Sequence of chain 1.A:
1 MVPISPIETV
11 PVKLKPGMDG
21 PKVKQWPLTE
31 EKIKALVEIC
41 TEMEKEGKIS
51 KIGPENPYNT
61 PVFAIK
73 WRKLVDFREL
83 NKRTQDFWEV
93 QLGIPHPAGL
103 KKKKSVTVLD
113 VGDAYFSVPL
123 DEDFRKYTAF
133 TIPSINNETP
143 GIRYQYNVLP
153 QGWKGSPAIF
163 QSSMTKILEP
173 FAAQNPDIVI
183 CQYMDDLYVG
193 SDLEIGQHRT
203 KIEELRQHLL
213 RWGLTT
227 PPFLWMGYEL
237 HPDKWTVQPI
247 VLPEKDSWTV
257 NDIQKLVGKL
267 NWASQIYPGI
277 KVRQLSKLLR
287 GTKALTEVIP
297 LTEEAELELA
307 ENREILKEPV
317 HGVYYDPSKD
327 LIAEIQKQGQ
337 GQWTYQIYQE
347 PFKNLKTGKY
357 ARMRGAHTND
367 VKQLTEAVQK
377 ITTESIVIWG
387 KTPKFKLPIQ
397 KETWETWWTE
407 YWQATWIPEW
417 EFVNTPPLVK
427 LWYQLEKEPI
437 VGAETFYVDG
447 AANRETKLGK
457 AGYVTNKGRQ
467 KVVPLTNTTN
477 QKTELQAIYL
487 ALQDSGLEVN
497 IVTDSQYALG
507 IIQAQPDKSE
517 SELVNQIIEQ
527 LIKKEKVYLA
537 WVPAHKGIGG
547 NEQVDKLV

Binding-site contacts:
Ligand atom C1 contacts residue CYS183 of chain 1.A at 3.5 Å (hydrophobic).
Ligand atom O1 contacts residue GLU138 of chain 1.B at 3.5 Å (salt-bridge).
Ligand atom N1 contacts residue LEU102 of chain 1.A at 3.7 Å.
Ligand atom C9 contacts residue VAL181 of chain 1.A at 3.5 Å (hydrophobic).
Ligand atom C11 contacts residue LEU102 of chain 1.A at 3.6 Å (hydrophobic).
Ligand atom C23 contacts residue GLU138 of chain 1.B at 3.5 Å.
Ligand atom C4 contacts residue CYS183 of chain 1.A at 3.6 Å (hydrophobic).
Ligand atom N6 contacts residue PHE229 of chain 1.A at 3.3 Å.
Ligand atom N5 contacts residue LEU236 of chain 1.A at 3.0 Å (h-bond).
Ligand atom C14 contacts residue LYS105 of chain 1.A at 3.6 Å.
Ligand atom N3 contacts residue LEU102 of chain 1.A at 3.7 Å.
Ligand atom N6 contacts residue TYR190 of chain 1.A at 3.2 Å.
Ligand atom C13 contacts residue TYR320 of chain 1.A at 3.8 Å (hydrophobic).
Ligand atom C21 contacts residue PHE229 of chain 1.A at 3.5 Å (hydrophobic).
Ligand atom C18 contacts residue HIS237 of chain 1.A at 3.4 Å.
Ligand atom C21 contacts residue TYR190 of chain 1.A at 3.5 Å (hydrophobic).
Ligand atom N1 contacts residue LYS103 of chain 1.A at 3.6 Å.
Ligand atom C28 contacts residue GLU138 of chain 1.B at 3.1 Å.
Ligand atom N7 contacts residue GLU138 of chain 1.B at 3.2 Å (salt-bridge).
Ligand atom C25 contacts residue GLU138 of chain 1.B at 3.2 Å.
Ligand atom C5 contacts residue CYS183 of chain 1.A at 3.3 Å (hydrophobic).
Ligand atom C18 contacts residue PRO238 of chain 1.A at 3.6 Å (hydrophobic).
Ligand atom C7 contacts residue CYS183 of chain 1.A at 3.7 Å (hydrophobic).
Ligand atom N2 contacts residue CYS183 of chain 1.A at 3.6 Å.
Ligand atom C12 contacts residue TYR320 of chain 1.A at 3.7 Å (hydrophobic).
Ligand atom N5 contacts residue PRO238 of chain 1.A at 3.1 Å (h-bond).
Ligand atom C14 contacts residue LYS103 of chain 1.A at 3.0 Å.
Ligand atom C20 contacts residue LEU236 of chain 1.A at 3.6 Å (hydrophobic).
Ligand atom C24 contacts residue GLU138 of chain 1.B at 3.2 Å.
Ligand atom N01 contacts residue VAL181 of chain 1.A at 3.2 Å.
Ligand atom N5 contacts residue HIS237 of chain 1.A at 3.0 Å.
Ligand atom C15 contacts residue LYS103 of chain 1.A at 3.4 Å.
Ligand atom N4 contacts residue LEU102 of chain 1.A at 3.7 Å.
Ligand atom C6 contacts residue CYS183 of chain 1.A at 3.7 Å (hydrophobic).
Ligand atom N5 contacts residue PHE229 of chain 1.A at 3.5 Å.
Ligand atom N4 contacts residue LYS103 of chain 1.A at 3.0 Å (salt-bridge).
Ligand atom C3 contacts residue TYR190 of chain 1.A at 3.7 Å (hydrophobic).
Ligand atom C9 contacts residue LEU102 of chain 1.A at 3.8 Å (hydrophobic).
Ligand atom C10 contacts residue VAL181 of chain 1.A at 3.3 Å (hydrophobic).
Ligand atom N3 contacts residue VAL181 of chain 1.A at 3.6 Å.

A protein and the small-molecule ligand that binds it are described below.
Small molecule (SMILES): Cc1cc(/C=C/C#N)cc(C)c1Nc1nc(Nc2ccc(C#N)cc2)nc(OCCCN2CCOCC2)n1

Sequence of chain 1.B:
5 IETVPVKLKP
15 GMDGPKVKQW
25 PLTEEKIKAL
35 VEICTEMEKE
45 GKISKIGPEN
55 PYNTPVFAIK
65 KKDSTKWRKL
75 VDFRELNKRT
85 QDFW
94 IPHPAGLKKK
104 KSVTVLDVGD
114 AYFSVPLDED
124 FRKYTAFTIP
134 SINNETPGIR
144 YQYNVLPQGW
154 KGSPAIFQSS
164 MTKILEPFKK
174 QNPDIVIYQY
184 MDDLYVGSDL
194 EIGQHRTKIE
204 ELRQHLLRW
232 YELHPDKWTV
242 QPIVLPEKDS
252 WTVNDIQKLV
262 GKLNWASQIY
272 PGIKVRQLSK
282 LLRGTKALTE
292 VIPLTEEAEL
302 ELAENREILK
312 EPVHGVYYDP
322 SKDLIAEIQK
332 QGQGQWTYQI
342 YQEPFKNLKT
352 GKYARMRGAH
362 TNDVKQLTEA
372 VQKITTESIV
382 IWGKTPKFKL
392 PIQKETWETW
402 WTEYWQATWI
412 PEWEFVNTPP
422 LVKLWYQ